Sequence of chain 2.A:
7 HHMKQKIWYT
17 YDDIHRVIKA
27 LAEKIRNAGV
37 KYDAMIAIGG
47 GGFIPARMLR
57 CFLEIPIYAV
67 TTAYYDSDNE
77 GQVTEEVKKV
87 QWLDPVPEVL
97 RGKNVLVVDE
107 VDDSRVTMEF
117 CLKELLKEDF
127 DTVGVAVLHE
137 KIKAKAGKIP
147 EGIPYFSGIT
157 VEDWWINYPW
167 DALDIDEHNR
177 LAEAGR

Sequence of chain 1.A:
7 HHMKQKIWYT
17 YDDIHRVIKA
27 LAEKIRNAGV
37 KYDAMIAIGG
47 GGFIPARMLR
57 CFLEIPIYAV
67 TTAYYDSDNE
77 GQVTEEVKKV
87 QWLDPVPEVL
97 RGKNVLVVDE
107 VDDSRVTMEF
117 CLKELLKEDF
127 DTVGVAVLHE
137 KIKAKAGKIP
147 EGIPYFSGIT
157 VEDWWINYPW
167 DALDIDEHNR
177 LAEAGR

A protein and the small-molecule ligand that binds it are described below.
Small molecule (SMILES): Nc1nc2c(ncn2[C@@H]2O[C@H](CO[P](=O)(O)OP(=O)(O)O)[C@@H](O[P](=O)(O)OP(=O)(O)O)[C@H]2O)c(=O)[nH]1

Binding-site contacts:
Ligand atom O2B contacts residue ASP108 of chain 1.A at 3.5 Å.
Ligand atom C3' contacts residue EDO1 of chain 1.C at 3.3 Å.
Ligand atom O1B contacts residue ARG111 of chain 1.A at 3.1 Å.
Ligand atom O3B contacts residue VAL107 of chain 1.A at 2.6 Å (h-bond).
Ligand atom O1D contacts residue MG1 of chain 1.E at 2.0 Å.
Ligand atom PD contacts residue MG1 of chain 1.E at 3.3 Å.
Ligand atom O1B contacts residue MET114 of chain 1.A at 2.9 Å (h-bond).
Ligand atom N2 contacts residue ILE162 of chain 1.A at 3.0 Å (h-bond).
Ligand atom O2B contacts residue ASP109 of chain 1.A at 2.6 Å (salt-bridge).
Ligand atom N7 contacts residue LYS137 of chain 1.A at 3.2 Å (salt-bridge).
Ligand atom O1D contacts residue GLY46 of chain 1.A at 3.4 Å (h-bond).
Ligand atom O2B contacts residue SER110 of chain 1.A at 3.1 Å (h-bond).
Ligand atom O1D contacts residue EDO1 of chain 1.C at 3.2 Å (h-bond).
Ligand atom N3 contacts residue TRP161 of chain 1.A at 3.5 Å.
Ligand atom C2 contacts residue ILE162 of chain 1.A at 3.3 Å (hydrophobic).
Ligand atom O3D contacts residue ARG56 of chain 2.A at 2.8 Å (salt-bridge).
Ligand atom O2D contacts residue ARG56 of chain 2.A at 2.9 Å (salt-bridge).
Ligand atom C5 contacts residue TRP161 of chain 1.A at 3.5 Å (hydrophobic).
Ligand atom O2D contacts residue GLY46 of chain 1.A at 2.8 Å (h-bond).
Ligand atom O3C contacts residue MG1 of chain 1.E at 3.5 Å.
Ligand atom O1B contacts residue VAL112 of chain 1.A at 3.3 Å (h-bond).
Ligand atom C4 contacts residue TRP161 of chain 1.A at 3.4 Å (hydrophobic).
Ligand atom C2 contacts residue TRP161 of chain 1.A at 3.3 Å (hydrophobic).
Ligand atom O2' contacts residue GLU106 of chain 1.A at 2.6 Å (salt-bridge).
Ligand atom O2C contacts residue EDO1 of chain 1.C at 3.0 Å (h-bond).
Ligand atom O6 contacts residue LYS137 of chain 1.A at 2.8 Å (salt-bridge).
Ligand atom O2A contacts residue SER110 of chain 1.A at 2.6 Å (h-bond).
Ligand atom O2B contacts residue ARG111 of chain 1.A at 2.8 Å (salt-bridge).
Ligand atom O1B contacts residue THR113 of chain 1.A at 3.0 Å (h-bond).
Ligand atom O1D contacts residue GLY47 of chain 1.A at 3.0 Å (h-bond).
Ligand atom O3A contacts residue EDO1 of chain 1.C at 3.1 Å.
Ligand atom C6 contacts residue LYS137 of chain 1.A at 3.5 Å.
Ligand atom O2' contacts residue EDO1 of chain 1.C at 3.5 Å (h-bond).
Ligand atom O6 contacts residue ILE162 of chain 1.A at 2.8 Å (h-bond).
Ligand atom O2C contacts residue MG1 of chain 1.E at 2.1 Å.
Ligand atom O1A contacts residue TYR70 of chain 1.A at 2.6 Å (h-bond).
Ligand atom N1 contacts residue ILE162 of chain 1.A at 2.7 Å (h-bond).
Ligand atom N1 contacts residue TRP161 of chain 1.A at 3.4 Å.
Ligand atom O1A contacts residue THR113 of chain 1.A at 2.7 Å (h-bond).
Ligand atom PC contacts residue MG1 of chain 1.E at 3.3 Å.